Sequence of chain 9.F:
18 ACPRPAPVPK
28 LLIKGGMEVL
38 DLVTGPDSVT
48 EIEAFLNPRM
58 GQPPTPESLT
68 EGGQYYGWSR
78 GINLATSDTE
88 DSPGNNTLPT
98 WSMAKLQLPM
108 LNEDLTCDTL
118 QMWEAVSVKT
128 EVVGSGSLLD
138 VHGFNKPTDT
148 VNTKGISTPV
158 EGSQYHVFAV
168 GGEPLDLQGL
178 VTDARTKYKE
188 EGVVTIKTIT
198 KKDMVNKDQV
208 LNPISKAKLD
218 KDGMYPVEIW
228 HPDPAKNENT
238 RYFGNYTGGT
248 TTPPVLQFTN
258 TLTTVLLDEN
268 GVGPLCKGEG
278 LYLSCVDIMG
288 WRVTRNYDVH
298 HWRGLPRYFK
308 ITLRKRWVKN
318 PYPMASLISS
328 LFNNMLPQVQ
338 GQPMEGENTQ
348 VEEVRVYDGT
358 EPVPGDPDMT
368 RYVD

Sequence of chain 8.F:
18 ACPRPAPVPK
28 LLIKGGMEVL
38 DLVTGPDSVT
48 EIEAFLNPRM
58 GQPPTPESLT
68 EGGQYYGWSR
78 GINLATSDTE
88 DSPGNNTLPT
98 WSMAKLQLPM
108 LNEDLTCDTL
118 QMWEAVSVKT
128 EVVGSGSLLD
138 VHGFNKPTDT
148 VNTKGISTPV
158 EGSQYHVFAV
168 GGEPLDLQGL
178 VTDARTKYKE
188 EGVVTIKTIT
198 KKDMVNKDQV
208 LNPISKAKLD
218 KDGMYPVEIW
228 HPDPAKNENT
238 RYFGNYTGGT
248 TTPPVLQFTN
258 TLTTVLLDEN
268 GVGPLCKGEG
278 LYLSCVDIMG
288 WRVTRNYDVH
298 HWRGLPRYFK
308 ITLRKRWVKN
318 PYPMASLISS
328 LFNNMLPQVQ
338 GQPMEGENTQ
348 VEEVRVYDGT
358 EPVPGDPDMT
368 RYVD

This protein binds this small molecule.
Small molecule (SMILES): CC(=O)N[C@H]1[C@H]([C@H](O)[C@H](O)CO)O[C@@](O[C@H]2[C@@H](O)[C@@H](CO)O[C@@H](O[C@H]3[C@H](O)[C@@H](O)[C@H](O)O[C@@H]3CO)[C@@H]2O)(C(=O)O)C[C@@H]1O

Binding-site contacts:
Ligand atom O4 contacts residue HIS298 of chain 9.F at 3.1 Å (h-bond).
Ligand atom C11 contacts residue ASP85 of chain 8.F at 3.7 Å.
Ligand atom O4 contacts residue ILE79 of chain 9.F at 3.5 Å (h-bond).
Ligand atom C6 contacts residue TYR72 of chain 9.F at 3.6 Å (hydrophobic).
Ligand atom O4 contacts residue GLY78 of chain 9.F at 3.1 Å.
Ligand atom C5 contacts residue ASN93 of chain 9.F at 4.2 Å.
Ligand atom O6 contacts residue ASN93 of chain 9.F at 2.9 Å (h-bond).
Ligand atom C6 contacts residue ASN93 of chain 9.F at 3.1 Å.
Ligand atom C3 contacts residue VAL296 of chain 9.F at 3.5 Å (hydrophobic).
Ligand atom O1B contacts residue ARG77 of chain 9.F at 2.9 Å (salt-bridge).
Ligand atom N5 contacts residue TYR72 of chain 9.F at 3.1 Å (h-bond).
Ligand atom O10 contacts residue ASN293 of chain 9.F at 3.5 Å (h-bond).
Ligand atom O10 contacts residue THR291 of chain 9.F at 3.7 Å.
Ligand atom C4 contacts residue GLY78 of chain 9.F at 3.4 Å.
Ligand atom C7 contacts residue TYR72 of chain 9.F at 4.2 Å (hydrophobic).
Ligand atom O8 contacts residue TYR72 of chain 9.F at 4.2 Å.
Ligand atom O1A contacts residue ARG77 of chain 9.F at 3.0 Å (salt-bridge).
Ligand atom C2 contacts residue GLY78 of chain 9.F at 4.2 Å.
Ligand atom O1B contacts residue TYR72 of chain 9.F at 4.1 Å.
Ligand atom C10 contacts residue TYR72 of chain 9.F at 4.1 Å (hydrophobic).
Ligand atom C4 contacts residue VAL296 of chain 9.F at 4.3 Å (hydrophobic).
Ligand atom O4 contacts residue TYR72 of chain 9.F at 4.3 Å.
Ligand atom O8 contacts residue ARG77 of chain 9.F at 3.9 Å.
Ligand atom C3 contacts residue GLY78 of chain 9.F at 4.2 Å.
Ligand atom C5 contacts residue TYR72 of chain 9.F at 3.6 Å (hydrophobic).
Ligand atom O3 contacts residue GLY78 of chain 9.F at 3.7 Å.
Ligand atom C4 contacts residue TYR72 of chain 9.F at 3.5 Å (hydrophobic).
Ligand atom C1 contacts residue ARG77 of chain 9.F at 3.5 Å.
Ligand atom O1A contacts residue TYR72 of chain 9.F at 3.2 Å.
Ligand atom C6 contacts residue THR94 of chain 9.F at 4.2 Å.
Ligand atom O3 contacts residue ASN80 of chain 9.F at 4.0 Å.
Ligand atom O4 contacts residue THR291 of chain 9.F at 3.3 Å.
Ligand atom C1 contacts residue TYR72 of chain 9.F at 3.8 Å (hydrophobic).
Ligand atom C3 contacts residue GLY78 of chain 9.F at 4.0 Å.
Ligand atom C3 contacts residue HIS298 of chain 9.F at 4.1 Å.
Ligand atom C4 contacts residue HIS298 of chain 9.F at 4.1 Å.
Ligand atom O4 contacts residue ASN80 of chain 9.F at 4.2 Å.
Ligand atom O1A contacts residue GLY78 of chain 9.F at 3.7 Å.
Ligand atom O4 contacts residue VAL296 of chain 9.F at 3.8 Å.
Ligand atom C3 contacts residue ARG77 of chain 9.F at 3.9 Å.